This small molecule binds to this protein.
Small molecule (SMILES): COc1ccc([C@@H]2N[C@@H](C(=O)O)Cc3c2[nH]c2ccccc32)cc1CN1CCN(c2ccccc2F)CC1

Sequence of chain 2.A:
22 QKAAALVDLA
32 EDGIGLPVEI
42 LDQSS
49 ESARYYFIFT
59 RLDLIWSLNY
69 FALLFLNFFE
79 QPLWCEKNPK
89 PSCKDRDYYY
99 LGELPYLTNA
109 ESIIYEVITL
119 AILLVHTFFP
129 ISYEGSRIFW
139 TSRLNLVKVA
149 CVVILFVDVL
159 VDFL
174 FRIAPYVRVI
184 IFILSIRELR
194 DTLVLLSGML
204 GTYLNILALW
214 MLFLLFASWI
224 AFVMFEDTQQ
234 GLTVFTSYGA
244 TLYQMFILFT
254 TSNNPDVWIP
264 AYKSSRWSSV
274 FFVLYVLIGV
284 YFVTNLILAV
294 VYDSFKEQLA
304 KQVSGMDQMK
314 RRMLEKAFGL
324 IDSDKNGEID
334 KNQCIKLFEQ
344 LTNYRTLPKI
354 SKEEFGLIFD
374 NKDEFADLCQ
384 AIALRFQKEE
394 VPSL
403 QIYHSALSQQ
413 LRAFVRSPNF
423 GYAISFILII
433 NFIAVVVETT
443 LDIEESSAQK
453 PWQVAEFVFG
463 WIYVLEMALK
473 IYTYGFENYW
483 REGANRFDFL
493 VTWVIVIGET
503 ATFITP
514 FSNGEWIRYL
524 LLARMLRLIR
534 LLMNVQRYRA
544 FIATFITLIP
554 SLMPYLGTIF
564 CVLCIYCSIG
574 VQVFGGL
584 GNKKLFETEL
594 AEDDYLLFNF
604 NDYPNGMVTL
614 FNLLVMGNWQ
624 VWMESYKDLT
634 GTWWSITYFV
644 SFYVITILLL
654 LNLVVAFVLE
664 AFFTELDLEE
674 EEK

Binding-site contacts:
Ligand atom O29 contacts residue TRP222 of chain 2.A at 2.7 Å (h-bond).
Ligand atom C35 contacts residue PHE219 of chain 2.A at 3.6 Å (hydrophobic).
Ligand atom C30 contacts residue TYR241 of chain 2.A at 4.4 Å (hydrophobic).
Ligand atom C36 contacts residue PHE219 of chain 2.A at 4.2 Å (hydrophobic).
Ligand atom C36 contacts residue TYR241 of chain 2.A at 4.3 Å (hydrophobic).
Ligand atom C25 contacts residue TYR241 of chain 2.A at 4.4 Å (hydrophobic).
Ligand atom C24 contacts residue TYR241 of chain 2.A at 3.4 Å (hydrophobic).
Ligand atom C27 contacts residue TRP222 of chain 2.A at 4.0 Å (hydrophobic).
Ligand atom C34 contacts residue LEU215 of chain 2.A at 4.1 Å (hydrophobic).
Ligand atom C36 contacts residue LEU218 of chain 2.A at 4.4 Å (hydrophobic).
Ligand atom C23 contacts residue TYR241 of chain 2.A at 4.2 Å (hydrophobic).
Ligand atom C34 contacts residue PHE219 of chain 2.A at 4.4 Å (hydrophobic).
Ligand atom C24 contacts residue TRP222 of chain 2.A at 4.3 Å (hydrophobic).
Ligand atom C36 contacts residue TRP222 of chain 2.A at 4.0 Å (hydrophobic).